Sequence of chain 3.B:
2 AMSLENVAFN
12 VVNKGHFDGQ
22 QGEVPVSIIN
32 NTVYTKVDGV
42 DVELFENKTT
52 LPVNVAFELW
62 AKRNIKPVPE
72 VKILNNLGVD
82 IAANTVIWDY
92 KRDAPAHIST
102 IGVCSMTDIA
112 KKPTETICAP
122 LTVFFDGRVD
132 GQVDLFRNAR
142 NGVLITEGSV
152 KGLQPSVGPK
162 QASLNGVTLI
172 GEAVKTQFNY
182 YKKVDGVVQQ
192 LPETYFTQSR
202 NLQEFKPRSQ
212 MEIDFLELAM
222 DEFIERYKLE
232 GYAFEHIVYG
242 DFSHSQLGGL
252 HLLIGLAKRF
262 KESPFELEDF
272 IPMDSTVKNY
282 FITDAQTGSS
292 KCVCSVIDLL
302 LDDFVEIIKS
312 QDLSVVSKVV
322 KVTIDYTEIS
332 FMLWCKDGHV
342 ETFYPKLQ

Sequence of chain 2.B:
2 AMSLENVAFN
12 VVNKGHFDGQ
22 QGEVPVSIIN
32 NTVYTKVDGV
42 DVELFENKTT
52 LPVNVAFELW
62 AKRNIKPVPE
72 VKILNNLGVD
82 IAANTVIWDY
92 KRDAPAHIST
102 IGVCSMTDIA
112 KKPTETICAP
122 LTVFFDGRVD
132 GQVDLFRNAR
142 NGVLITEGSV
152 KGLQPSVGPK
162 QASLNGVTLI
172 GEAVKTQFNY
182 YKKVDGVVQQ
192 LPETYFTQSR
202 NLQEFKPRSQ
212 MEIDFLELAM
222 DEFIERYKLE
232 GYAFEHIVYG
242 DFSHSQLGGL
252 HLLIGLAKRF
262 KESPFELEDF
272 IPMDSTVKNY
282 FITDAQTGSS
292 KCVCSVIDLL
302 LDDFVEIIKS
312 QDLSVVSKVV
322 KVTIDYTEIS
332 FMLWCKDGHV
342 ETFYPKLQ

The small molecule below binds the protein below.
Small molecule (SMILES): NCCCc1ncc[nH]1

Binding-site contacts:
Ligand atom C02 contacts residue ASN76 of chain 2.B at 4.2 Å.
Ligand atom C04 contacts residue ASP81 of chain 2.B at 3.2 Å.
Ligand atom C04 contacts residue VAL80 of chain 2.B at 3.4 Å (hydrophobic).
Ligand atom C03 contacts residue VAL80 of chain 2.B at 3.6 Å (hydrophobic).
Ligand atom C02 contacts residue VAL80 of chain 2.B at 3.6 Å (hydrophobic).
Ligand atom C02 contacts residue ASP39 of chain 3.B at 3.3 Å.
Ligand atom C08 contacts residue ASP81 of chain 2.B at 4.3 Å.
Ligand atom N01 contacts residue ASN76 of chain 2.B at 3.4 Å (h-bond).
Ligand atom N06 contacts residue ASP81 of chain 2.B at 4.4 Å.
Ligand atom C05 contacts residue GLY79 of chain 2.B at 4.1 Å.
Ligand atom N09 contacts residue ASP81 of chain 2.B at 3.3 Å (salt-bridge).
Ligand atom C03 contacts residue ASP39 of chain 3.B at 3.7 Å.
Ligand atom C04 contacts residue GLY79 of chain 2.B at 4.1 Å.
Ligand atom C07 contacts residue ASP39 of chain 3.B at 4.5 Å.
Ligand atom C05 contacts residue ASP39 of chain 3.B at 4.1 Å.
Ligand atom N09 contacts residue ASP39 of chain 3.B at 4.3 Å.
Ligand atom C05 contacts residue ASP81 of chain 2.B at 3.4 Å.
Ligand atom C07 contacts residue GLY79 of chain 2.B at 4.5 Å.
Ligand atom N01 contacts residue ASP39 of chain 3.B at 2.9 Å (salt-bridge).
Ligand atom N06 contacts residue ASP39 of chain 3.B at 4.2 Å.
Ligand atom N06 contacts residue GLY79 of chain 2.B at 3.7 Å.